Sequence of chain 1.A:
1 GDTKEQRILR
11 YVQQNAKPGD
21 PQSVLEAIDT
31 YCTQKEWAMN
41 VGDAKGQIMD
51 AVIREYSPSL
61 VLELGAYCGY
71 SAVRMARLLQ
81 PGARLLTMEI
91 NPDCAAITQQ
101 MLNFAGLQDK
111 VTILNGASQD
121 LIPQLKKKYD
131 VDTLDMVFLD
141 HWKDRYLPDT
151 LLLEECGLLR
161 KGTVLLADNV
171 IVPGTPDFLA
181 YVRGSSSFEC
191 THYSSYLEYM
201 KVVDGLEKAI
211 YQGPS

Binding-site contacts:
Ligand atom C06 contacts residue NHE1 of chain 1.C at 3.8 Å.
Ligand atom C05 contacts residue TRP142 of chain 1.A at 3.4 Å (hydrophobic).
Ligand atom N13 contacts residue ALA117 of chain 1.A at 3.6 Å.
Ligand atom C16 contacts residue GLU89 of chain 1.A at 3.9 Å.
Ligand atom C11 contacts residue HIS141 of chain 1.A at 3.6 Å.
Ligand atom C16 contacts residue GLY116 of chain 1.A at 3.6 Å.
Ligand atom C02 contacts residue GLU89 of chain 1.A at 3.8 Å.
Ligand atom C20 contacts residue TYR67 of chain 1.A at 3.7 Å (hydrophobic).
Ligand atom N09 contacts residue GLU89 of chain 1.A at 3.3 Å (salt-bridge).
Ligand atom C12 contacts residue ILE90 of chain 1.A at 3.6 Å (hydrophobic).
Ligand atom N10 contacts residue GLU89 of chain 1.A at 2.8 Å (salt-bridge).
Ligand atom C07 contacts residue NHE1 of chain 1.C at 3.7 Å.
Ligand atom C16 contacts residue ILE90 of chain 1.A at 3.7 Å (hydrophobic).
Ligand atom N10 contacts residue ILE90 of chain 1.A at 4.0 Å.
Ligand atom C18 contacts residue ILE90 of chain 1.A at 3.7 Å (hydrophobic).
Ligand atom C18 contacts residue HIS141 of chain 1.A at 3.8 Å.
Ligand atom C19 contacts residue SER118 of chain 1.A at 3.3 Å.
Ligand atom C07 contacts residue TRP142 of chain 1.A at 3.8 Å (hydrophobic).
Ligand atom N09 contacts residue GLY65 of chain 1.A at 3.8 Å.
Ligand atom C14 contacts residue SER118 of chain 1.A at 3.6 Å.
Ligand atom C08 contacts residue TRP142 of chain 1.A at 3.9 Å (hydrophobic).
Ligand atom C04 contacts residue TRP142 of chain 1.A at 3.5 Å (hydrophobic).
Ligand atom C19 contacts residue TRP142 of chain 1.A at 4.0 Å (hydrophobic).
Ligand atom S17 contacts residue TRP142 of chain 1.A at 3.4 Å.
Ligand atom C19 contacts residue ALA117 of chain 1.A at 4.0 Å (hydrophobic).
Ligand atom C11 contacts residue TRP142 of chain 1.A at 3.8 Å (hydrophobic).
Ligand atom C16 contacts residue MET88 of chain 1.A at 3.4 Å (hydrophobic).
Ligand atom C19 contacts residue GLN119 of chain 1.A at 3.4 Å.
Ligand atom N09 contacts residue ILE90 of chain 1.A at 3.2 Å (h-bond).
Ligand atom C06 contacts residue TRP142 of chain 1.A at 3.5 Å (hydrophobic).
Ligand atom C21 contacts residue ASP140 of chain 1.A at 3.9 Å.
Ligand atom C01 contacts residue TRP142 of chain 1.A at 3.8 Å (hydrophobic).
Ligand atom C19 contacts residue ARG145 of chain 1.A at 3.5 Å.
Ligand atom C15 contacts residue ILE90 of chain 1.A at 3.8 Å (hydrophobic).
Ligand atom N10 contacts residue GLY65 of chain 1.A at 3.7 Å.
Ligand atom C08 contacts residue NHE1 of chain 1.C at 4.0 Å.
Ligand atom C20 contacts residue GLU89 of chain 1.A at 3.6 Å.
Ligand atom C12 contacts residue HIS141 of chain 1.A at 3.7 Å.
Ligand atom N13 contacts residue SER118 of chain 1.A at 2.9 Å (h-bond).
Ligand atom C15 contacts residue SER118 of chain 1.A at 3.9 Å.

This small molecule binds to this protein.
Small molecule (SMILES): Cc1nc(C)c(-c2cc(C(C)(C)c3ccccc3)n[nH]2)s1